Binding-site contacts:
Ligand atom N01 contacts residue GLY404 of chain 1.C at 3.8 Å.
Ligand atom C10 contacts residue ASP216 of chain 1.C at 3.4 Å.
Ligand atom C01 contacts residue SER311 of chain 1.C at 3.6 Å.
Ligand atom O02 contacts residue ILE217 of chain 1.C at 3.1 Å.
Ligand atom N01 contacts residue TYR405 of chain 1.C at 3.6 Å.
Ligand atom I01 contacts residue TYR401 of chain 1.C at 3.7 Å.
Ligand atom C09 contacts residue SER220 of chain 1.C at 3.2 Å.
Ligand atom C14 contacts residue TYR401 of chain 1.C at 3.4 Å (hydrophobic).
Ligand atom C06 contacts residue SER221 of chain 1.C at 3.8 Å.
Ligand atom C06 contacts residue SER311 of chain 1.C at 3.8 Å.
Ligand atom O01 contacts residue TYR267 of chain 1.C at 3.1 Å (h-bond).
Ligand atom C07 contacts residue ILE217 of chain 1.C at 3.9 Å (hydrophobic).
Ligand atom I01 contacts residue PRO297 of chain 1.C at 4.0 Å.
Ligand atom N01 contacts residue SER220 of chain 1.C at 3.7 Å.
Ligand atom N01 contacts residue ASP216 of chain 1.C at 3.9 Å.
Ligand atom C08 contacts residue ILE217 of chain 1.C at 4.0 Å (hydrophobic).
Ligand atom C02 contacts residue TYR267 of chain 1.C at 3.7 Å (hydrophobic).
Ligand atom C09 contacts residue ASP216 of chain 1.C at 2.8 Å.
Ligand atom C04 contacts residue ILE217 of chain 1.C at 3.6 Å (hydrophobic).
Ligand atom C11 contacts residue PHE378 of chain 1.C at 3.6 Å (hydrophobic).
Ligand atom C06 contacts residue ILE217 of chain 1.C at 3.6 Å (hydrophobic).
Ligand atom N01 contacts residue TRP375 of chain 1.C at 3.8 Å.
Ligand atom C12 contacts residue TYR401 of chain 1.C at 3.7 Å (hydrophobic).
Ligand atom C06 contacts residue TYR267 of chain 1.C at 3.4 Å (hydrophobic).
Ligand atom C05 contacts residue ILE217 of chain 1.C at 3.3 Å (hydrophobic).
Ligand atom C08 contacts residue ASP216 of chain 1.C at 3.3 Å.
Ligand atom C11 contacts residue TYR401 of chain 1.C at 2.6 Å (hydrophobic).
Ligand atom C01 contacts residue TYR267 of chain 1.C at 3.1 Å (hydrophobic).
Ligand atom O01 contacts residue ALA307 of chain 1.C at 3.5 Å (h-bond).
Ligand atom C12 contacts residue PHE378 of chain 1.C at 3.8 Å (hydrophobic).
Ligand atom C13 contacts residue TYR405 of chain 1.C at 3.8 Å (hydrophobic).
Ligand atom O01 contacts residue PHE379 of chain 1.C at 4.0 Å.
Ligand atom C08 contacts residue SER220 of chain 1.C at 3.3 Å.
Ligand atom O01 contacts residue SER311 of chain 1.C at 2.4 Å (h-bond).
Ligand atom C02 contacts residue ALA307 of chain 1.C at 3.7 Å (hydrophobic).
Ligand atom I01 contacts residue PHE299 of chain 1.C at 3.9 Å.
Ligand atom C14 contacts residue GLY404 of chain 1.C at 4.0 Å.
Ligand atom C13 contacts residue ASP216 of chain 1.C at 3.8 Å.
Ligand atom C10 contacts residue TYR401 of chain 1.C at 3.3 Å (hydrophobic).
Ligand atom C13 contacts residue TYR401 of chain 1.C at 2.7 Å (hydrophobic).

Sequence of chain 1.C:
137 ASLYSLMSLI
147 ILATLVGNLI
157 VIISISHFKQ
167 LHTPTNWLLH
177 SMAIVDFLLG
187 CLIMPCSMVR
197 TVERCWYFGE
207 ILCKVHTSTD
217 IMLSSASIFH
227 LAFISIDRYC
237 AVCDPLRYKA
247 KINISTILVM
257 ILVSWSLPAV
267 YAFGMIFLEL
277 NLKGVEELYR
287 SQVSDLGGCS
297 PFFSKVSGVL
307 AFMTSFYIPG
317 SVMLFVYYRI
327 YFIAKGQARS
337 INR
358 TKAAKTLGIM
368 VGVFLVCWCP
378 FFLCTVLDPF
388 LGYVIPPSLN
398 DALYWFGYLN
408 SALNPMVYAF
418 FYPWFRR

This protein binds this small molecule.
Small molecule (SMILES): NCCc1ccc(Oc2ccc(O)cc2)c(I)c1